Sequence of chain 1.A:
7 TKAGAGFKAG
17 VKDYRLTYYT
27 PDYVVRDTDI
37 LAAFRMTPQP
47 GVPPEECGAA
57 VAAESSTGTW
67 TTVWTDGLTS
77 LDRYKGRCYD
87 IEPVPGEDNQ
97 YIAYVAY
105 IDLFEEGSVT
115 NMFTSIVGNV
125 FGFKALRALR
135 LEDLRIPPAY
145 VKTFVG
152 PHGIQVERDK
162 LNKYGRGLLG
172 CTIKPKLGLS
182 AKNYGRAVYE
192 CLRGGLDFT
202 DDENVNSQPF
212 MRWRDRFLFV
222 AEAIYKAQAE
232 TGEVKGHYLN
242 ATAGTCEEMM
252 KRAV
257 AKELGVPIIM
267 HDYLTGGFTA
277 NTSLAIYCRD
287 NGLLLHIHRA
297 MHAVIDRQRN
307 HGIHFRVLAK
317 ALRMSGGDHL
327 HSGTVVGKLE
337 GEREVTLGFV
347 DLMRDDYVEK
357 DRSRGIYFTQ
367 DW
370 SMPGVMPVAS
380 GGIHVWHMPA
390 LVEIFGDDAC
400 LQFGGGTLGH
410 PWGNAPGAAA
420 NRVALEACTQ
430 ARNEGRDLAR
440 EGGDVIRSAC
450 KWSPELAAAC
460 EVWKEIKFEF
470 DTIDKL

Binding-site contacts:
Ligand atom O1P contacts residue LYS175 of chain 2.A at 3.4 Å.
Ligand atom C contacts residue ASN123 of chain 1.A at 3.5 Å.
Ligand atom O1P contacts residue THR65 of chain 1.A at 2.7 Å (h-bond).
Ligand atom O1 contacts residue LYS175 of chain 2.A at 3.2 Å (salt-bridge).
Ligand atom O5P contacts residue SER379 of chain 2.A at 3.3 Å (h-bond).
Ligand atom O7 contacts residue GLU60 of chain 1.A at 3.4 Å (salt-bridge).
Ligand atom P1 contacts residue THR65 of chain 1.A at 3.4 Å.
Ligand atom O2 contacts residue ASP203 of chain 2.A at 3.3 Å (salt-bridge).
Ligand atom O7 contacts residue LYS334 of chain 2.A at 2.9 Å (salt-bridge).
Ligand atom C3 contacts residue KCX201 of chain 2.A at 3.1 Å.
Ligand atom O3P contacts residue LYS334 of chain 2.A at 2.8 Å (salt-bridge).
Ligand atom O6 contacts residue LYS175 of chain 2.A at 3.3 Å (salt-bridge).
Ligand atom O2P contacts residue GLY403 of chain 2.A at 2.9 Å (h-bond).
Ligand atom C contacts residue MG1 of chain 2.I at 2.8 Å.
Ligand atom O4 contacts residue SER379 of chain 2.A at 2.9 Å (h-bond).
Ligand atom O1P contacts residue GLY404 of chain 2.A at 2.7 Å (h-bond).
Ligand atom O2 contacts residue THR173 of chain 2.A at 2.8 Å (h-bond).
Ligand atom O3P contacts residue GLY380 of chain 2.A at 3.2 Å.
Ligand atom O6 contacts residue MG1 of chain 2.I at 2.1 Å.
Ligand atom O3 contacts residue KCX201 of chain 2.A at 2.5 Å (h-bond).
Ligand atom O4P contacts residue ARG295 of chain 2.A at 2.8 Å (salt-bridge).
Ligand atom C2 contacts residue MG1 of chain 2.I at 2.8 Å.
Ligand atom O3P contacts residue GLY381 of chain 2.A at 2.8 Å (h-bond).
Ligand atom O2 contacts residue KCX201 of chain 2.A at 3.1 Å (h-bond).
Ligand atom O2 contacts residue LYS175 of chain 2.A at 3.0 Å (salt-bridge).
Ligand atom O3P contacts residue TRP66 of chain 1.A at 3.3 Å.
Ligand atom O3 contacts residue GLU204 of chain 2.A at 3.0 Å (salt-bridge).
Ligand atom O3 contacts residue MG1 of chain 2.I at 2.2 Å.
Ligand atom O3 contacts residue HIS294 of chain 2.A at 3.0 Å (h-bond).
Ligand atom O6 contacts residue ASN123 of chain 1.A at 3.0 Å (h-bond).
Ligand atom C contacts residue LYS175 of chain 2.A at 3.4 Å.
Ligand atom C3 contacts residue MG1 of chain 2.I at 3.0 Å.
Ligand atom O6P contacts residue ARG295 of chain 2.A at 2.9 Å (salt-bridge).
Ligand atom O6 contacts residue LYS177 of chain 2.A at 2.7 Å (salt-bridge).
Ligand atom O5P contacts residue HIS327 of chain 2.A at 2.7 Å (h-bond).
Ligand atom O4 contacts residue GLY380 of chain 2.A at 3.4 Å.
Ligand atom O6 contacts residue ASP203 of chain 2.A at 3.1 Å (salt-bridge).
Ligand atom O2 contacts residue MG1 of chain 2.I at 2.2 Å.
Ligand atom O3P contacts residue THR65 of chain 1.A at 3.4 Å (h-bond).
Ligand atom O6 contacts residue GLU204 of chain 2.A at 3.1 Å (salt-bridge).

A small-molecule ligand and the protein it binds are described below.
Small molecule (SMILES): O=C(O)[C@@](O)(COP(=O)(O)O)[C@H](O)[C@H](O)COP(=O)(O)O

Sequence of chain 2.A:
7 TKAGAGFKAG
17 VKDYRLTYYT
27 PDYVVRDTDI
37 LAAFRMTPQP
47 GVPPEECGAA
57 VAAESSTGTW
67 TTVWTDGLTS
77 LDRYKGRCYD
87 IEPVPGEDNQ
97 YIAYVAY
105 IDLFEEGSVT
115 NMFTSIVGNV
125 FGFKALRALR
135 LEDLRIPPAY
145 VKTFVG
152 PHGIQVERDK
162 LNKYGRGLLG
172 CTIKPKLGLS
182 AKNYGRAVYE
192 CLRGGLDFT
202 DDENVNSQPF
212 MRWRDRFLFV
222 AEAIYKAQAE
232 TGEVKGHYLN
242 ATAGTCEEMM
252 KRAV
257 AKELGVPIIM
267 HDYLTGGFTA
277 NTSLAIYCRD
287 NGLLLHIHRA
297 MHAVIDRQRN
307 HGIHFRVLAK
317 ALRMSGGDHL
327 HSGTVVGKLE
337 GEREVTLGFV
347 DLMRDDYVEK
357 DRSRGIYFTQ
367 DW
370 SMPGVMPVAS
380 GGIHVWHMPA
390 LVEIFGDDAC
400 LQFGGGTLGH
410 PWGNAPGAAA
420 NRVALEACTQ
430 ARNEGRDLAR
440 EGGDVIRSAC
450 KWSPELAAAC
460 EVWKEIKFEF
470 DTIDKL